A small-molecule ligand and the protein it binds are described below.
Small molecule (SMILES): Nc1ncnc2c1ncn2[C@@H]1O[C@H](COP(=O)(O)O)[C@@H](OP(=O)(O)O)[C@H]1O

Binding-site contacts:
Ligand atom O6P contacts residue LYS48 of chain 1.A at 2.7 Å (salt-bridge).
Ligand atom C8 contacts residue MET256 of chain 1.A at 3.3 Å (hydrophobic).
Ligand atom O5' contacts residue LYS48 of chain 1.A at 3.4 Å.
Ligand atom O1P contacts residue ARG130 of chain 1.A at 3.0 Å (salt-bridge).
Ligand atom O3P contacts residue GLY259 of chain 1.A at 2.8 Å (h-bond).
Ligand atom N6 contacts residue TRP53 of chain 1.A at 3.3 Å.
Ligand atom O3' contacts residue SER138 of chain 1.A at 3.5 Å (h-bond).
Ligand atom N7 contacts residue MET256 of chain 1.A at 3.5 Å (h-bond).
Ligand atom N3 contacts residue GLY259 of chain 1.A at 3.5 Å.
Ligand atom O3P contacts residue LYS258 of chain 1.A at 2.8 Å (salt-bridge).
Ligand atom O1P contacts residue ARG257 of chain 1.A at 3.1 Å (salt-bridge).
Ligand atom O2P contacts residue ARG257 of chain 1.A at 2.9 Å (salt-bridge).
Ligand atom N6 contacts residue MET232 of chain 1.A at 3.4 Å (h-bond).
Ligand atom O5P contacts residue THR51 of chain 1.A at 2.6 Å (h-bond).
Ligand atom P2 contacts residue THR51 of chain 1.A at 3.6 Å.
Ligand atom N1 contacts residue PHE229 of chain 1.A at 3.6 Å.
Ligand atom C2 contacts residue TRP53 of chain 1.A at 3.4 Å (hydrophobic).
Ligand atom N6 contacts residue SER228 of chain 1.A at 3.6 Å.
Ligand atom C5' contacts residue LYS48 of chain 1.A at 3.7 Å.
Ligand atom C6 contacts residue TRP53 of chain 1.A at 3.4 Å (hydrophobic).
Ligand atom O4P contacts residue THR51 of chain 1.A at 3.4 Å (h-bond).
Ligand atom N3 contacts residue TYR193 of chain 1.A at 2.8 Å (h-bond).
Ligand atom O5P contacts residue GLY50 of chain 1.A at 3.2 Å (h-bond).
Ligand atom O3P contacts residue ARG257 of chain 1.A at 3.5 Å.
Ligand atom O2' contacts residue ARG257 of chain 1.A at 3.4 Å (salt-bridge).
Ligand atom N6 contacts residue SER227 of chain 1.A at 2.9 Å (h-bond).
Ligand atom P1 contacts residue SER138 of chain 1.A at 3.5 Å.
Ligand atom C2 contacts residue GLY259 of chain 1.A at 3.7 Å.
Ligand atom O2' contacts residue PHE229 of chain 1.A at 3.5 Å.
Ligand atom N1 contacts residue TRP53 of chain 1.A at 3.4 Å.
Ligand atom O3' contacts residue ARG130 of chain 1.A at 3.2 Å (salt-bridge).
Ligand atom N6 contacts residue PHE229 of chain 1.A at 3.5 Å (h-bond).
Ligand atom O6P contacts residue PHE255 of chain 1.A at 3.5 Å.
Ligand atom O4P contacts residue THR52 of chain 1.A at 2.6 Å (h-bond).
Ligand atom O5' contacts residue GLY50 of chain 1.A at 3.6 Å.
Ligand atom C2 contacts residue TYR193 of chain 1.A at 3.4 Å (hydrophobic).
Ligand atom O5P contacts residue LYS48 of chain 1.A at 3.3 Å (salt-bridge).
Ligand atom O5P contacts residue SER49 of chain 1.A at 3.1 Å (h-bond).
Ligand atom O2' contacts residue GLY259 of chain 1.A at 3.6 Å (h-bond).
Ligand atom O2P contacts residue SER138 of chain 1.A at 2.7 Å (h-bond).

Sequence of chain 1.A:
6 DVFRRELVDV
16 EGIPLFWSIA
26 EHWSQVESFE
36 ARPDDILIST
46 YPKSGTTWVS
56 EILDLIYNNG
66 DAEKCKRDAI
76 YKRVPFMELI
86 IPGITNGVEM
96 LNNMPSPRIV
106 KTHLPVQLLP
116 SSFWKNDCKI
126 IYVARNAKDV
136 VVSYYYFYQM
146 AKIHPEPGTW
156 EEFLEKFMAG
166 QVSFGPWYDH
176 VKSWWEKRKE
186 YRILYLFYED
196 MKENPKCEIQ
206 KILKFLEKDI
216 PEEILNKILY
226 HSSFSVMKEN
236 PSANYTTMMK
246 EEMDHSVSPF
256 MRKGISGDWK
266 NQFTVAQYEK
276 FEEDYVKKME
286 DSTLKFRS